Sequence of chain 1.A:
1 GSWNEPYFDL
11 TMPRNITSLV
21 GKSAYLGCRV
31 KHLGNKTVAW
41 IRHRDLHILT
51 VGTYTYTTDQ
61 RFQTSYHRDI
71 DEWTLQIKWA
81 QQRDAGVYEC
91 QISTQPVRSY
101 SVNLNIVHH

A protein and the small-molecule ligand that binds it are described below.
Small molecule (SMILES): CC(=O)N[C@H]1[C@H](O[C@H]2[C@H](O[C@@H]3O[C@@H](C)[C@@H](O)[C@@H](O)[C@@H]3O)[C@@H](NC(C)=O)CO[C@@H]2CO[C@@H]2O[C@@H](C)[C@@H](O)[C@@H](O)[C@@H]2O)O[C@H](CO)[C@@H](O[C@@H]2O[C@H](CO)[C@@H](O)[C@H](O[C@H]3O[C@H](CO)[C@@H](O)[C@H](O)[C@@H]3O)[C@@H]2O)[C@@H]1O

Sequence of chain 1.B:
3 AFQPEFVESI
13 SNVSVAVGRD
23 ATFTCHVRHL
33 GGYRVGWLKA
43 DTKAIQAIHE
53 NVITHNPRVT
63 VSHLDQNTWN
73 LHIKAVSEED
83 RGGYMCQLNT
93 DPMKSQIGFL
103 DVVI

Binding-site contacts:
Ligand atom O3 contacts residue LYS76 of chain 1.B at 3.4 Å.
Ligand atom C2 contacts residue ASN35 of chain 1.A at 2.5 Å.
Ligand atom C6 contacts residue HIS57 of chain 1.B at 4.4 Å.
Ligand atom O3 contacts residue HIS57 of chain 1.B at 3.5 Å.
Ligand atom C3 contacts residue ASN35 of chain 1.A at 3.8 Å.
Ligand atom C4 contacts residue ASN35 of chain 1.A at 4.2 Å.
Ligand atom O6 contacts residue PRO59 of chain 1.B at 3.8 Å.
Ligand atom C4 contacts residue HIS57 of chain 1.B at 3.8 Å.
Ligand atom C8 contacts residue TRP3 of chain 1.A at 3.6 Å (hydrophobic).
Ligand atom O3 contacts residue ASN58 of chain 1.B at 4.1 Å.
Ligand atom O4 contacts residue THR56 of chain 1.B at 3.1 Å (h-bond).
Ligand atom O7 contacts residue TRP3 of chain 1.A at 4.3 Å.
Ligand atom C5 contacts residue HIS57 of chain 1.B at 3.5 Å.
Ligand atom C1 contacts residue HIS57 of chain 1.B at 4.2 Å.
Ligand atom C6 contacts residue HIS57 of chain 1.B at 3.9 Å.
Ligand atom C4 contacts residue THR56 of chain 1.B at 3.2 Å.
Ligand atom O4 contacts residue VAL54 of chain 1.B at 3.4 Å.
Ligand atom O4 contacts residue PRO59 of chain 1.B at 3.3 Å (h-bond).
Ligand atom O4 contacts residue LYS76 of chain 1.B at 4.2 Å.
Ligand atom O3 contacts residue THR56 of chain 1.B at 3.6 Å.
Ligand atom O5 contacts residue HIS57 of chain 1.B at 3.5 Å.
Ligand atom C3 contacts residue HIS57 of chain 1.B at 3.7 Å.
Ligand atom C5 contacts residue THR56 of chain 1.B at 4.5 Å.
Ligand atom C5 contacts residue VAL54 of chain 1.B at 4.4 Å (hydrophobic).
Ligand atom C6 contacts residue VAL54 of chain 1.B at 3.2 Å (hydrophobic).
Ligand atom C3 contacts residue THR56 of chain 1.B at 4.1 Å.
Ligand atom C1 contacts residue ASN35 of chain 1.A at 1.4 Å.
Ligand atom O5 contacts residue ASN35 of chain 1.A at 2.3 Å (h-bond).
Ligand atom O6 contacts residue HIS57 of chain 1.B at 4.0 Å.
Ligand atom C7 contacts residue ASN35 of chain 1.A at 3.5 Å.
Ligand atom O7 contacts residue ASN35 of chain 1.A at 3.5 Å (h-bond).
Ligand atom C6 contacts residue PRO59 of chain 1.B at 4.1 Å (hydrophobic).
Ligand atom O3 contacts residue PRO59 of chain 1.B at 4.3 Å.
Ligand atom N2 contacts residue ASN35 of chain 1.A at 3.0 Å (h-bond).
Ligand atom C5 contacts residue ASN35 of chain 1.A at 3.6 Å.
Ligand atom C7 contacts residue TRP3 of chain 1.A at 4.1 Å (hydrophobic).
Ligand atom C6 contacts residue ILE55 of chain 1.B at 4.1 Å (hydrophobic).